The small molecule below binds the protein below.
Small molecule (SMILES): CC(=O)N[C@H]1[C@H](O[C@H]2[C@H](O)[C@@H](NC(C)=O)CO[C@@H]2CO)O[C@H](CO)[C@@H](O)[C@@H]1O

Binding-site contacts:
Ligand atom C2 contacts residue ASN12 of chain 1.E at 3.3 Å.
Ligand atom C1 contacts residue ASN12 of chain 1.E at 2.2 Å.
Ligand atom O5 contacts residue ASN12 of chain 1.E at 2.7 Å (h-bond).
Ligand atom N2 contacts residue ASN12 of chain 1.E at 3.8 Å.
Ligand atom C7 contacts residue ASN12 of chain 1.E at 3.9 Å.
Ligand atom C5 contacts residue ASN12 of chain 1.E at 4.1 Å.
Ligand atom O7 contacts residue ASN12 of chain 1.E at 3.6 Å.

Sequence of chain 1.E:
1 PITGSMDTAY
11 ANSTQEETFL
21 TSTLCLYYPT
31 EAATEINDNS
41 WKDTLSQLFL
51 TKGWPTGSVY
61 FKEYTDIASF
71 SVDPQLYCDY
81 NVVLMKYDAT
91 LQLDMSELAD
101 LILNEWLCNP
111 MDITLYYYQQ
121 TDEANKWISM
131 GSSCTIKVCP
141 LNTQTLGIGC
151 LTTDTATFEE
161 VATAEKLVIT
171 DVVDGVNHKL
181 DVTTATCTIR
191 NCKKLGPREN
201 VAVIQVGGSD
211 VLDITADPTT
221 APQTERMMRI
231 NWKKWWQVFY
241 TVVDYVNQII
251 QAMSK